Binding-site contacts:
Ligand atom C3 contacts residue ASN973 of chain 1.A at 3.8 Å.
Ligand atom O7 contacts residue ASN973 of chain 1.A at 4.5 Å.
Ligand atom C2 contacts residue ASN973 of chain 1.A at 2.4 Å.
Ligand atom C1 contacts residue ASN973 of chain 1.A at 1.4 Å.
Ligand atom O5 contacts residue ASN973 of chain 1.A at 2.3 Å (h-bond).
Ligand atom C4 contacts residue ASN973 of chain 1.A at 4.2 Å.
Ligand atom C7 contacts residue ASN973 of chain 1.A at 4.0 Å.
Ligand atom C5 contacts residue ASN973 of chain 1.A at 3.6 Å.
Ligand atom N2 contacts residue ASN973 of chain 1.A at 3.0 Å (h-bond).

Sequence of chain 1.A:
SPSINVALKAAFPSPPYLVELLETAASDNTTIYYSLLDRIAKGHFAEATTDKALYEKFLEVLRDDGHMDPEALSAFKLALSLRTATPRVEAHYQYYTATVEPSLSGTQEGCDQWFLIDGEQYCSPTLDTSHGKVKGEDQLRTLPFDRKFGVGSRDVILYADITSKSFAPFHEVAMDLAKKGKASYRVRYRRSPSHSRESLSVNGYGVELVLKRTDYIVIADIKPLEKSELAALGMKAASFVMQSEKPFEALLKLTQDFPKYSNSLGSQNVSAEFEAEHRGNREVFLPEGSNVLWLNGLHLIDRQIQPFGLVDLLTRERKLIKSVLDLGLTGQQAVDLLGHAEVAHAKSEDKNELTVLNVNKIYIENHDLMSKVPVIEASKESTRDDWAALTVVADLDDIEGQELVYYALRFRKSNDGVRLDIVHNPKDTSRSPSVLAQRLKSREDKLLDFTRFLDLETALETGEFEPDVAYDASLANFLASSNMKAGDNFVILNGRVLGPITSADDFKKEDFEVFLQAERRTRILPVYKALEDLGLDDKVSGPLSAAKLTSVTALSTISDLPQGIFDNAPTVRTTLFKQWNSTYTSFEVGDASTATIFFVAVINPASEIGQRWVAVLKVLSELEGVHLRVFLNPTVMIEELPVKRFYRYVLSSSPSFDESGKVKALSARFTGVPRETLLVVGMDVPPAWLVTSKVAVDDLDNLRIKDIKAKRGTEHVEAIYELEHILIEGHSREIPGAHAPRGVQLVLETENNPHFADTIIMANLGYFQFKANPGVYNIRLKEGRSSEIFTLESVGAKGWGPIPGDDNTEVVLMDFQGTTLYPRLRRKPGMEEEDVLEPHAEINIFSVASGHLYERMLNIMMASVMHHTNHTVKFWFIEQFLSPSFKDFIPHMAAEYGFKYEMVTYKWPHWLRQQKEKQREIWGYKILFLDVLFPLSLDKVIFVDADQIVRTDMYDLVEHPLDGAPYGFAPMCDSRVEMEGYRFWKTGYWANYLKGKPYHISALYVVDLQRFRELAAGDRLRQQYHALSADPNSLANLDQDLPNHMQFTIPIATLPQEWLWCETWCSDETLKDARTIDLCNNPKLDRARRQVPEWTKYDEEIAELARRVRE

This protein binds this small molecule.
Small molecule (SMILES): CC(=O)N[C@@H]1[C@@H](O)[C@H](O)[C@@H](CO)O[C@H]1O